Binding-site contacts:
Ligand atom C1 contacts residue ASN12 of chain 52.I at 2.1 Å.
Ligand atom C5 contacts residue ASN12 of chain 52.I at 4.0 Å.
Ligand atom O7 contacts residue ASN12 of chain 52.I at 3.7 Å.
Ligand atom C7 contacts residue ASN12 of chain 52.I at 3.9 Å.
Ligand atom C2 contacts residue ASN12 of chain 52.I at 3.2 Å.
Ligand atom N2 contacts residue ASN12 of chain 52.I at 3.8 Å.
Ligand atom O5 contacts residue ASN12 of chain 52.I at 2.6 Å (h-bond).

A protein and the small-molecule ligand that binds it are described below.
Small molecule (SMILES): CC(=O)N[C@H]1[C@H](O[C@H]2[C@H](O)[C@@H](NC(C)=O)CO[C@@H]2CO)O[C@H](CO)[C@@H](O)[C@@H]1O

Sequence of chain 52.I:
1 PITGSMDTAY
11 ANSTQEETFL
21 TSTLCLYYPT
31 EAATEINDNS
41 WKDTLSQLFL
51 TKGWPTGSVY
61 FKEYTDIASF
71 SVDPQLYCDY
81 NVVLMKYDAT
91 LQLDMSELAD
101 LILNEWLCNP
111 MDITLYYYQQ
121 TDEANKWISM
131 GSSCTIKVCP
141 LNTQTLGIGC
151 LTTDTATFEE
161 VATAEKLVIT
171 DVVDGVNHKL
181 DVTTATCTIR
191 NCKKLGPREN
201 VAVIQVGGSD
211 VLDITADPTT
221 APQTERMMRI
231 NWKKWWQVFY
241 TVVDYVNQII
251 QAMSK